Sequence of chain 1.C:
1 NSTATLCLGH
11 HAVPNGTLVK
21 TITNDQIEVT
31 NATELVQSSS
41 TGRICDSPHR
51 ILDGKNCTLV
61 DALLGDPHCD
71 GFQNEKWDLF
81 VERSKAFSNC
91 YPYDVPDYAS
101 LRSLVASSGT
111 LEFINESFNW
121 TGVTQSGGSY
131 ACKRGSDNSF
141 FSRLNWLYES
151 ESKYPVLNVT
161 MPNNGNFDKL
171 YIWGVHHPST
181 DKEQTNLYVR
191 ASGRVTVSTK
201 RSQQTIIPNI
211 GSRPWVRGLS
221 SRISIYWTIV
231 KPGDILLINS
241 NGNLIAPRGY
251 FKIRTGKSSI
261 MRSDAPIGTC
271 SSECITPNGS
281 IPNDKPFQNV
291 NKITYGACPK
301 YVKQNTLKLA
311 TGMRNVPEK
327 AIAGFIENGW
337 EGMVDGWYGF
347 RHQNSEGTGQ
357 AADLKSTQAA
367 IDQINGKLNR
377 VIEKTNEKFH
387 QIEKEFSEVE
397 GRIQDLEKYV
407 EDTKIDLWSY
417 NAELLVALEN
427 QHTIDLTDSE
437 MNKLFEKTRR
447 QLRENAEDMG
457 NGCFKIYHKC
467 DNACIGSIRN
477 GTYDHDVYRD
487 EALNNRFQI

This protein binds this small molecule.
Small molecule (SMILES): CC(=O)N[C@H]1[C@H](O[C@H]2[C@H](O)[C@@H](NC(C)=O)CO[C@@H]2CO)O[C@H](CO)[C@@H](O)[C@@H]1O

Binding-site contacts:
Ligand atom C8 contacts residue THR33 of chain 1.C at 3.5 Å.
Ligand atom C1 contacts residue THR311 of chain 1.C at 3.7 Å.
Ligand atom O6 contacts residue THR311 of chain 1.C at 3.9 Å.
Ligand atom C5 contacts residue THR311 of chain 1.C at 4.2 Å.
Ligand atom C6 contacts residue THR33 of chain 1.C at 4.1 Å.
Ligand atom C3 contacts residue ASN31 of chain 1.C at 3.8 Å.
Ligand atom O5 contacts residue THR311 of chain 1.C at 3.1 Å (h-bond).
Ligand atom C5 contacts residue ASN31 of chain 1.C at 3.6 Å.
Ligand atom C4 contacts residue ASN31 of chain 1.C at 4.2 Å.
Ligand atom N2 contacts residue ASN31 of chain 1.C at 3.0 Å (h-bond).
Ligand atom C1 contacts residue ASN31 of chain 1.C at 1.4 Å.
Ligand atom O5 contacts residue ASN31 of chain 1.C at 2.3 Å (h-bond).
Ligand atom C2 contacts residue ASN31 of chain 1.C at 2.5 Å.
Ligand atom O7 contacts residue ASN31 of chain 1.C at 3.6 Å.
Ligand atom C6 contacts residue THR311 of chain 1.C at 4.1 Å.
Ligand atom C7 contacts residue ASN31 of chain 1.C at 3.5 Å.